Sequence of chain 1.K:
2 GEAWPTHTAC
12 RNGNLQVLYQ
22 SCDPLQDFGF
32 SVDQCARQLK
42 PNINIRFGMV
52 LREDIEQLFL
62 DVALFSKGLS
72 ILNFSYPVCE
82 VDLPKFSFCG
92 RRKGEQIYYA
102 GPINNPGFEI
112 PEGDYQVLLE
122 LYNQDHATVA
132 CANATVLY

The protein below binds the small molecule below.
Small molecule (SMILES): CC(=O)N[C@H]1[C@H](O[C@H]2[C@H](O)[C@@H](NC(C)=O)CO[C@@H]2CO)O[C@H](CO)[C@@H](O[C@@H]2O[C@H](CO[C@H]3O[C@H](CO[C@H]4O[C@H](CO)[C@@H](O)[C@H](O)[C@@H]4O[C@H]4O[C@H](CO)[C@@H](O)[C@H](O)[C@@H]4O)[C@@H](O)[C@H](O[C@H]4O[C@H](CO)[C@@H](O)[C@H](O)[C@@H]4O)[C@@H]3O)[C@@H](O)[C@H](O[C@H]3O[C@H](CO)[C@@H](O)[C@H](O)[C@@H]3O)[C@@H]2O)[C@@H]1O

Sequence of chain 1.B:
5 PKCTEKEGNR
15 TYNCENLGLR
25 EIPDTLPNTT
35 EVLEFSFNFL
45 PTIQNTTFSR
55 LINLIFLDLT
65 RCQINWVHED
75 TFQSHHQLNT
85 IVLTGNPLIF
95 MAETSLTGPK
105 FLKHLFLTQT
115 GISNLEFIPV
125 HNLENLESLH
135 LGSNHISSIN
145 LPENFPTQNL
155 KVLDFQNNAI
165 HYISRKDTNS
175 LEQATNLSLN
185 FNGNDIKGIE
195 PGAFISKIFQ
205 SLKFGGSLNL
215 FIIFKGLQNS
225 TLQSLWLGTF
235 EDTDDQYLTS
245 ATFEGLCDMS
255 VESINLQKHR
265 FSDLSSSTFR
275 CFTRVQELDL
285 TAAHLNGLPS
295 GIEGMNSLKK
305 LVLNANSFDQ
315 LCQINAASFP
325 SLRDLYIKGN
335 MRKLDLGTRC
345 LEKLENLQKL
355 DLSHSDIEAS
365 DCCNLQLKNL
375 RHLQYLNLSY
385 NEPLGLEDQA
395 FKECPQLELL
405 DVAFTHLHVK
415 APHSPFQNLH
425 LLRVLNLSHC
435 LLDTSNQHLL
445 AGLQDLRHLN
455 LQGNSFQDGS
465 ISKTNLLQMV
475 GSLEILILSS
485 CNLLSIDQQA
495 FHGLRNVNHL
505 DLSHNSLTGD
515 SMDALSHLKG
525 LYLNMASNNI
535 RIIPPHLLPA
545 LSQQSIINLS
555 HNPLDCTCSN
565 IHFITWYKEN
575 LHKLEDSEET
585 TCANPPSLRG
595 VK

Binding-site contacts:
Ligand atom C6 contacts residue SER383 of chain 1.B at 3.2 Å.
Ligand atom C3 contacts residue ASP126 of chain 1.K at 3.3 Å.
Ligand atom O3 contacts residue SER76 of chain 1.K at 2.6 Å (h-bond).
Ligand atom C8 contacts residue NAG2 of chain 1.S at 3.3 Å.
Ligand atom C6 contacts residue HIS127 of chain 1.K at 3.0 Å.
Ligand atom C3 contacts residue NAG1 of chain 1.S at 3.5 Å.
Ligand atom C2 contacts residue ASN381 of chain 1.B at 2.6 Å.
Ligand atom O6 contacts residue SER357 of chain 1.B at 3.3 Å (h-bond).
Ligand atom O4 contacts residue ASP62 of chain 1.K at 3.4 Å (salt-bridge).
Ligand atom O3 contacts residue LYS332 of chain 1.B at 3.6 Å.
Ligand atom O7 contacts residue HIS358 of chain 1.B at 3.2 Å (h-bond).
Ligand atom C3 contacts residue SER76 of chain 1.K at 3.4 Å.
Ligand atom O4 contacts residue GLN125 of chain 1.K at 2.5 Å (h-bond).
Ligand atom O6 contacts residue NAG1 of chain 1.S at 2.8 Å (h-bond).
Ligand atom O3 contacts residue GLU81 of chain 1.K at 2.9 Å (salt-bridge).
Ligand atom O3 contacts residue NAG2 of chain 1.S at 2.4 Å (h-bond).
Ligand atom N2 contacts residue ASP405 of chain 1.B at 3.1 Å (salt-bridge).
Ligand atom O5 contacts residue ASN381 of chain 1.B at 2.4 Å (h-bond).
Ligand atom C7 contacts residue NAG2 of chain 1.S at 3.4 Å.
Ligand atom O3 contacts residue GLN125 of chain 1.K at 3.4 Å (h-bond).
Ligand atom O4 contacts residue GLY333 of chain 1.B at 3.2 Å.
Ligand atom O7 contacts residue TYR379 of chain 1.B at 3.5 Å (h-bond).
Ligand atom O4 contacts residue TYR123 of chain 1.K at 3.5 Å (h-bond).
Ligand atom O3 contacts residue NAG1 of chain 1.S at 2.9 Å (h-bond).
Ligand atom O3 contacts residue ASP126 of chain 1.K at 3.2 Å (salt-bridge).
Ligand atom O7 contacts residue NAG2 of chain 1.S at 2.9 Å (h-bond).
Ligand atom O6 contacts residue HIS358 of chain 1.B at 3.0 Å (h-bond).
Ligand atom O5 contacts residue SER357 of chain 1.B at 3.4 Å (h-bond).
Ligand atom C8 contacts residue NAG1 of chain 1.S at 3.1 Å.
Ligand atom O6 contacts residue HIS127 of chain 1.K at 2.8 Å (h-bond).
Ligand atom C1 contacts residue ASN381 of chain 1.B at 1.5 Å.
Ligand atom O4 contacts residue HIS127 of chain 1.K at 3.5 Å.
Ligand atom O2 contacts residue TYR123 of chain 1.K at 3.2 Å (h-bond).
Ligand atom O5 contacts residue HIS358 of chain 1.B at 3.1 Å.
Ligand atom C5 contacts residue SER383 of chain 1.B at 3.0 Å.
Ligand atom C6 contacts residue SER357 of chain 1.B at 3.3 Å.
Ligand atom C6 contacts residue NAG1 of chain 1.S at 3.5 Å.
Ligand atom N2 contacts residue ASN381 of chain 1.B at 3.0 Å (h-bond).
Ligand atom O6 contacts residue GLY333 of chain 1.B at 3.1 Å.
Ligand atom O5 contacts residue SER383 of chain 1.B at 3.3 Å (h-bond).